Sequence of chain 1.C:
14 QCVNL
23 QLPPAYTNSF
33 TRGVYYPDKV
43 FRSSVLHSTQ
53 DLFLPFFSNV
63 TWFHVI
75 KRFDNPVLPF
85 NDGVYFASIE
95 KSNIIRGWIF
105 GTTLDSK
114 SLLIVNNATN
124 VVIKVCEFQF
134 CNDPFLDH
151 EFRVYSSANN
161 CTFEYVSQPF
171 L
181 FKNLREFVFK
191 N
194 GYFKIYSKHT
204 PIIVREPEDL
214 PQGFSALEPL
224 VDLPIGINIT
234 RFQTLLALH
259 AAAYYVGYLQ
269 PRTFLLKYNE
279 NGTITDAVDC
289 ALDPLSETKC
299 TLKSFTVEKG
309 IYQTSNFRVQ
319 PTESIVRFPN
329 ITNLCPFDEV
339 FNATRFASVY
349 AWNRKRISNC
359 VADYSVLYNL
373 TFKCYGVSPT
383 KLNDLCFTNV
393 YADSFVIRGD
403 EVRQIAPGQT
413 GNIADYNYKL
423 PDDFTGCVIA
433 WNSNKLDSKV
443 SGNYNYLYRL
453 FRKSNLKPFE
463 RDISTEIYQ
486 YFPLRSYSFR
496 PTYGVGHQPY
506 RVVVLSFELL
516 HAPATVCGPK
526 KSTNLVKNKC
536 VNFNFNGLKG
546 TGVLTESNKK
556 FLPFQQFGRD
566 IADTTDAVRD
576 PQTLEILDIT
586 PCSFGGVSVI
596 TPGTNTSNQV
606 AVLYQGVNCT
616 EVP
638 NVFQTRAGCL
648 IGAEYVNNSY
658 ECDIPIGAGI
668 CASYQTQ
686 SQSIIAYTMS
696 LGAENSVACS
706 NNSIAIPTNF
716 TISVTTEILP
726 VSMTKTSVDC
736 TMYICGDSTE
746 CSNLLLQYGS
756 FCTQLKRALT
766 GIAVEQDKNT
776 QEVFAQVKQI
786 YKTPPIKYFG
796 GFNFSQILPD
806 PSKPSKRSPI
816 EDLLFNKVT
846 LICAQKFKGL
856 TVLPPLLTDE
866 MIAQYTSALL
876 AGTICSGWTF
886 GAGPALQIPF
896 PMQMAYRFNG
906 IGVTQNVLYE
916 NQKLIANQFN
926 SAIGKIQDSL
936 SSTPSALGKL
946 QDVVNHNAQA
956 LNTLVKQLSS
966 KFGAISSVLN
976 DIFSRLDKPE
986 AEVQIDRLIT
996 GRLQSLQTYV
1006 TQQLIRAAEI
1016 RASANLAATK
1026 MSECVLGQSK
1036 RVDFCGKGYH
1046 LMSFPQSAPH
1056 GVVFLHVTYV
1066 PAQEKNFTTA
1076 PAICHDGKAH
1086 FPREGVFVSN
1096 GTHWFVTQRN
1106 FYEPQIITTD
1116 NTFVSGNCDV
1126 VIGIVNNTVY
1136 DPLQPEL

Binding-site contacts:
Ligand atom O7 contacts residue ASN231 of chain 1.C at 3.9 Å.
Ligand atom C2 contacts residue ASN231 of chain 1.C at 2.5 Å.
Ligand atom C1 contacts residue ASN231 of chain 1.C at 1.5 Å.
Ligand atom C3 contacts residue ASN231 of chain 1.C at 3.8 Å.
Ligand atom O5 contacts residue ASN231 of chain 1.C at 2.4 Å (h-bond).
Ligand atom C4 contacts residue ASN231 of chain 1.C at 4.3 Å.
Ligand atom C7 contacts residue ASN231 of chain 1.C at 3.6 Å.
Ligand atom C5 contacts residue ASN231 of chain 1.C at 3.7 Å.
Ligand atom N2 contacts residue ASN231 of chain 1.C at 2.9 Å (h-bond).

This protein binds this small molecule.
Small molecule (SMILES): CC(=O)N[C@@H]1[C@@H](O)[C@H](O)[C@@H](CO)O[C@H]1O